Binding-site contacts:
Ligand atom C1 contacts residue HIS191 of chain 2.A at 3.6 Å.
Ligand atom C4 contacts residue FMN1 of chain 2.B at 3.4 Å.
Ligand atom C2 contacts residue TYR193 of chain 2.A at 4.2 Å (hydrophobic).
Ligand atom C5 contacts residue TYR193 of chain 2.A at 3.6 Å (hydrophobic).
Ligand atom C3 contacts residue MLA1 of chain 2.D at 0.9 Å.
Ligand atom C5 contacts residue TYR78 of chain 2.A at 3.6 Å (hydrophobic).
Ligand atom O7 contacts residue MLA1 of chain 2.D at 0.4 Å (h-bond).
Ligand atom C3 contacts residue PHE247 of chain 2.A at 4.3 Å (hydrophobic).
Ligand atom CL9 contacts residue THR35 of chain 2.A at 3.9 Å.
Ligand atom C5 contacts residue THR35 of chain 2.A at 3.4 Å.
Ligand atom C1 contacts residue TYR193 of chain 2.A at 3.5 Å (hydrophobic).
Ligand atom CL9 contacts residue ASN293 of chain 2.A at 4.3 Å.
Ligand atom C6 contacts residue HIS188 of chain 2.A at 4.2 Å.
Ligand atom C2 contacts residue HIS191 of chain 2.A at 3.6 Å.
Ligand atom O7 contacts residue HIS191 of chain 2.A at 2.8 Å (h-bond).
Ligand atom O7 contacts residue TYR193 of chain 2.A at 3.1 Å.
Ligand atom C2 contacts residue FMN1 of chain 2.B at 3.5 Å.
Ligand atom C1 contacts residue FMN1 of chain 2.B at 3.5 Å.
Ligand atom C6 contacts residue THR35 of chain 2.A at 4.0 Å.
Ligand atom C1 contacts residue MLA1 of chain 2.D at 0.7 Å.
Ligand atom O7 contacts residue HIS188 of chain 2.A at 2.7 Å (h-bond).
Ligand atom CL9 contacts residue MLA1 of chain 2.D at 3.0 Å.
Ligand atom C6 contacts residue FMN1 of chain 2.B at 3.2 Å.
Ligand atom CL9 contacts residue FMN1 of chain 2.B at 3.6 Å.
Ligand atom C4 contacts residue THR35 of chain 2.A at 4.2 Å.
Ligand atom C3 contacts residue TYR193 of chain 2.A at 4.4 Å (hydrophobic).
Ligand atom O7 contacts residue FMN1 of chain 2.B at 3.4 Å.
Ligand atom C5 contacts residue MLA1 of chain 2.D at 1.6 Å.
Ligand atom C6 contacts residue TYR78 of chain 2.A at 3.8 Å (hydrophobic).
Ligand atom C6 contacts residue MLA1 of chain 2.D at 1.1 Å.
Ligand atom CL9 contacts residue TYR374 of chain 2.A at 3.3 Å.
Ligand atom C1 contacts residue HIS188 of chain 2.A at 3.9 Å.
Ligand atom C3 contacts residue FMN1 of chain 2.B at 3.7 Å.
Ligand atom C4 contacts residue TYR193 of chain 2.A at 4.1 Å (hydrophobic).
Ligand atom C4 contacts residue MLA1 of chain 2.D at 1.7 Å.
Ligand atom C2 contacts residue PHE247 of chain 2.A at 4.1 Å (hydrophobic).
Ligand atom C6 contacts residue TYR193 of chain 2.A at 3.3 Å (hydrophobic).
Ligand atom C5 contacts residue FMN1 of chain 2.B at 3.5 Å.
Ligand atom C2 contacts residue MLA1 of chain 2.D at 0.6 Å.

Sequence of chain 2.A:
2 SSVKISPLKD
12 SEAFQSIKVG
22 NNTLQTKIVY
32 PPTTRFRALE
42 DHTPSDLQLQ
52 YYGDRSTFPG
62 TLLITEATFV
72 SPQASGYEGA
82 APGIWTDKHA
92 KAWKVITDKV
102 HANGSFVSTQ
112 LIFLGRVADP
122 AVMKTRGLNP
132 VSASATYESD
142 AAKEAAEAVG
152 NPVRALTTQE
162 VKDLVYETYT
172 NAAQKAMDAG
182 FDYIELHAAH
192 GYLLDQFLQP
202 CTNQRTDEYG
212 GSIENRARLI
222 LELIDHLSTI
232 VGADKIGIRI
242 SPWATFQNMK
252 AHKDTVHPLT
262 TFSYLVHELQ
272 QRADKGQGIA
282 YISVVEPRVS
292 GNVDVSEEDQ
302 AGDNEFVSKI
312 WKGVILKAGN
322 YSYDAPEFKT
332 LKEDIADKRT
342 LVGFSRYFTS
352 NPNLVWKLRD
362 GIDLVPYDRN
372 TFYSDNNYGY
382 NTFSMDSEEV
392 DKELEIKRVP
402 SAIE

A protein and the small-molecule ligand that binds it are described below.
Small molecule (SMILES): Oc1ccc(Cl)cc1